Sequence of chain 2.A:
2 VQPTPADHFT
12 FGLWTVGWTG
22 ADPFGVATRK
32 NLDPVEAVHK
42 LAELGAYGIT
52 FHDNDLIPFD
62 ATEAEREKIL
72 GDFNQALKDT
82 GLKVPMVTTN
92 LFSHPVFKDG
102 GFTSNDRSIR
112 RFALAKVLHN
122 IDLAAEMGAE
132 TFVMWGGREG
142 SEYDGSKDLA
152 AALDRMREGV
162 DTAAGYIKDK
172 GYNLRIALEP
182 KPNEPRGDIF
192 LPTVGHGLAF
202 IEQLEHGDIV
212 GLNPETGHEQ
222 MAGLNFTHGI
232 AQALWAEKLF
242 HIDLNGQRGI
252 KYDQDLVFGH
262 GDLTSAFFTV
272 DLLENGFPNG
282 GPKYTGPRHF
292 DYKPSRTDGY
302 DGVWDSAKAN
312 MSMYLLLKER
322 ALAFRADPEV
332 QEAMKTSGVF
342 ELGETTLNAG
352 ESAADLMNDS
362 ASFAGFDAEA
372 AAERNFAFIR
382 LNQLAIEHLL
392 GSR

Binding-site contacts:
Ligand atom C2 contacts residue TRP136 of chain 1.B at 3.5 Å (hydrophobic).
Ligand atom O4 contacts residue ASP244 of chain 1.B at 3.1 Å (salt-bridge).
Ligand atom O2 contacts residue MN1 of chain 1.H at 2.3 Å.
Ligand atom O4 contacts residue GLU180 of chain 1.B at 2.5 Å (salt-bridge).
Ligand atom O2 contacts residue HIS219 of chain 1.B at 3.4 Å.
Ligand atom O4 contacts residue ASP292 of chain 1.B at 3.1 Å (salt-bridge).
Ligand atom O3 contacts residue ASP292 of chain 1.B at 3.0 Å (salt-bridge).
Ligand atom C2 contacts residue HIS219 of chain 1.B at 4.1 Å.
Ligand atom O2 contacts residue ASP292 of chain 1.B at 2.7 Å (salt-bridge).
Ligand atom O1 contacts residue PHE25 of chain 2.A at 3.6 Å.
Ligand atom C1 contacts residue PHE25 of chain 2.A at 3.6 Å (hydrophobic).
Ligand atom C4 contacts residue GLU180 of chain 1.B at 3.1 Å.
Ligand atom O1 contacts residue HIS219 of chain 1.B at 3.6 Å.
Ligand atom C3 contacts residue TRP136 of chain 1.B at 3.7 Å (hydrophobic).
Ligand atom O1 contacts residue MN1 of chain 1.G at 3.7 Å.
Ligand atom O2 contacts residue GLU216 of chain 1.B at 2.9 Å (salt-bridge).
Ligand atom O5 contacts residue HIS53 of chain 1.B at 2.8 Å (h-bond).
Ligand atom O5 contacts residue PHE93 of chain 1.B at 4.1 Å.
Ligand atom O3 contacts residue MN1 of chain 1.H at 3.9 Å.
Ligand atom O4 contacts residue MN1 of chain 1.H at 2.4 Å.
Ligand atom C3 contacts residue MN1 of chain 1.H at 3.8 Å.
Ligand atom C1 contacts residue TRP136 of chain 1.B at 3.7 Å (hydrophobic).
Ligand atom O1 contacts residue TRP136 of chain 1.B at 3.4 Å.
Ligand atom O2 contacts residue MN1 of chain 1.G at 3.9 Å.
Ligand atom O5 contacts residue TRP136 of chain 1.B at 3.5 Å.
Ligand atom C4 contacts residue TRP136 of chain 1.B at 3.7 Å (hydrophobic).
Ligand atom C2 contacts residue GLU180 of chain 1.B at 3.7 Å.
Ligand atom C3 contacts residue ASP292 of chain 1.B at 3.7 Å.
Ligand atom C5 contacts residue TRP136 of chain 1.B at 4.0 Å (hydrophobic).
Ligand atom C5 contacts residue GLU180 of chain 1.B at 4.0 Å.
Ligand atom O1 contacts residue ASP254 of chain 1.B at 3.4 Å (salt-bridge).
Ligand atom O2 contacts residue GLU180 of chain 1.B at 2.9 Å (salt-bridge).
Ligand atom C4 contacts residue ASP292 of chain 1.B at 4.0 Å.
Ligand atom C2 contacts residue ASP292 of chain 1.B at 3.7 Å.
Ligand atom O3 contacts residue TRP15 of chain 1.B at 3.5 Å (h-bond).
Ligand atom C4 contacts residue MN1 of chain 1.H at 3.5 Å.
Ligand atom O1 contacts residue LYS182 of chain 1.B at 3.3 Å (salt-bridge).
Ligand atom O3 contacts residue HIS53 of chain 1.B at 4.1 Å.
Ligand atom C2 contacts residue MN1 of chain 1.H at 3.5 Å.
Ligand atom C5 contacts residue HIS53 of chain 1.B at 3.3 Å.

The protein below binds the small molecule below.
Small molecule (SMILES): OC[C@@H](O)C(O)[C@@H](O)CO

Sequence of chain 1.B:
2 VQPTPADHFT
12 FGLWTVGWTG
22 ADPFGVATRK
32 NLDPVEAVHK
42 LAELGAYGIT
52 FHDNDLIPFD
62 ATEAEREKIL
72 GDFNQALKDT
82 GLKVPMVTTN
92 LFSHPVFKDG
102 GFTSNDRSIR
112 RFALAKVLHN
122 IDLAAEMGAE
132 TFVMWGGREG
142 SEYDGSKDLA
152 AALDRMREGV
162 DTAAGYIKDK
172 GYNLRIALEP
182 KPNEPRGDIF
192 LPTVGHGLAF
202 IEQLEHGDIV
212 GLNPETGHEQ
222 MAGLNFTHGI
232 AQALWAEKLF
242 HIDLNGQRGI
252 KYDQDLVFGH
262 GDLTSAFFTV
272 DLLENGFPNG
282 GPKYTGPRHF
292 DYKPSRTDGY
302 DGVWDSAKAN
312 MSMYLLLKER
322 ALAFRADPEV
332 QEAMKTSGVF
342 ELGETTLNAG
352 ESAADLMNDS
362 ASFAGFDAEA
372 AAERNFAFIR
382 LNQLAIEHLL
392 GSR